Binding-site contacts:
Ligand atom N2 contacts residue ASN290 of chain 1.D at 3.0 Å (h-bond).
Ligand atom O7 contacts residue ASN290 of chain 1.D at 3.8 Å.
Ligand atom O6 contacts residue ASN290 of chain 1.D at 4.4 Å.
Ligand atom C5 contacts residue ASN290 of chain 1.D at 3.5 Å.
Ligand atom O6 contacts residue ASN404 of chain 1.D at 4.4 Å.
Ligand atom O7 contacts residue SER406 of chain 1.D at 4.4 Å.
Ligand atom C4 contacts residue ASN290 of chain 1.D at 4.2 Å.
Ligand atom C3 contacts residue ASN290 of chain 1.D at 3.8 Å.
Ligand atom C1 contacts residue ASN290 of chain 1.D at 1.4 Å.
Ligand atom N2 contacts residue GLN288 of chain 1.D at 4.0 Å.
Ligand atom C2 contacts residue ASN290 of chain 1.D at 2.5 Å.
Ligand atom O5 contacts residue ASN290 of chain 1.D at 2.2 Å (h-bond).
Ligand atom C7 contacts residue ASN290 of chain 1.D at 3.6 Å.
Ligand atom C8 contacts residue GLN288 of chain 1.D at 4.3 Å.
Ligand atom C8 contacts residue SER328 of chain 1.D at 3.9 Å.
Ligand atom C8 contacts residue SER406 of chain 1.D at 4.2 Å.

A small-molecule ligand and the protein it binds are described below.
Small molecule (SMILES): CC(=O)N[C@H]1[C@H](O[C@H]2[C@H](O)[C@@H](NC(C)=O)CO[C@@H]2CO)O[C@H](CO)[C@@H](O)[C@@H]1O

Sequence of chain 1.D:
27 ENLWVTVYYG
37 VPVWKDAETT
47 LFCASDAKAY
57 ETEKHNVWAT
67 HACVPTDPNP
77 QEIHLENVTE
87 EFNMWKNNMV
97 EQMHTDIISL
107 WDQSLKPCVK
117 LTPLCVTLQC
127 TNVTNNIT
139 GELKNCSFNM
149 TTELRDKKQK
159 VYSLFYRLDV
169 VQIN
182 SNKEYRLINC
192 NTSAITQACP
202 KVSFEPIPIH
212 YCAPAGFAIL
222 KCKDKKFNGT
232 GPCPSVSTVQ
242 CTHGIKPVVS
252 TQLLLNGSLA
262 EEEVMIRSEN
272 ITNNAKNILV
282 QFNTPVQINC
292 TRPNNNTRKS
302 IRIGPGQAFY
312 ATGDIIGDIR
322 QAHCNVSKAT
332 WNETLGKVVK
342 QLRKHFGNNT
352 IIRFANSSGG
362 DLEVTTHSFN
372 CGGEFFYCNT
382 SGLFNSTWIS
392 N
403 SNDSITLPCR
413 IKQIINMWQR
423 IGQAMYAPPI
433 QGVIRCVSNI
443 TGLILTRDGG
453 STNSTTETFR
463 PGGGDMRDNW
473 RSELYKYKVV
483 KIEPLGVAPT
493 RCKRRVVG